Sequence of chain 57.A:
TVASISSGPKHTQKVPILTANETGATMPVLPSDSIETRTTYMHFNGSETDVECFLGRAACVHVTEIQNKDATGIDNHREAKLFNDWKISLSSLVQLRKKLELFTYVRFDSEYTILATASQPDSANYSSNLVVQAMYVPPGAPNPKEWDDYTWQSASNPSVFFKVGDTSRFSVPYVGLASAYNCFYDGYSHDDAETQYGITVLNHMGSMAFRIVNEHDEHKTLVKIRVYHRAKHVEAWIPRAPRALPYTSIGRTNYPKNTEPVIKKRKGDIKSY

This small molecule binds to this protein.
Small molecule (SMILES): Cc1cc(CCCCCCCOc2ccc(C3=N[C@@H](C)CO3)cc2)on1

Sequence of chain 57.C:
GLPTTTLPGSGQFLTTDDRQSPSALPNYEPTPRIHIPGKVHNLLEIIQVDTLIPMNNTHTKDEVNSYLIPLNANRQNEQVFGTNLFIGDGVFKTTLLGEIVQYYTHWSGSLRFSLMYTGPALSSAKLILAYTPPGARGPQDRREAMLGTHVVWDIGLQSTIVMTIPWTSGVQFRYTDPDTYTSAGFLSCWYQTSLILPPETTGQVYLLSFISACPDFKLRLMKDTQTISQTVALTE

Binding-site contacts:
Ligand atom O1 contacts residue PHE186 of chain 57.A at 3.5 Å.
Ligand atom C4 contacts residue MET224 of chain 57.A at 3.8 Å (hydrophobic).
Ligand atom C2B contacts residue MET221 of chain 57.A at 3.6 Å (hydrophobic).
Ligand atom C4C contacts residue TYR152 of chain 57.A at 3.8 Å (hydrophobic).
Ligand atom O1 contacts residue VAL188 of chain 57.A at 3.8 Å.
Ligand atom C7C contacts residue TYR197 of chain 57.A at 3.8 Å (hydrophobic).
Ligand atom C5B contacts residue LEU106 of chain 57.A at 3.7 Å (hydrophobic).
Ligand atom C6B contacts residue TYR197 of chain 57.A at 3.6 Å (hydrophobic).
Ligand atom C5 contacts residue TYR152 of chain 57.A at 3.8 Å (hydrophobic).
Ligand atom N2 contacts residue PRO174 of chain 57.A at 3.9 Å.
Ligand atom C5C contacts residue ILE104 of chain 57.A at 3.6 Å (hydrophobic).
Ligand atom O1 contacts residue TYR152 of chain 57.A at 3.9 Å.
Ligand atom C4 contacts residue PHE186 of chain 57.A at 3.6 Å (hydrophobic).
Ligand atom C31 contacts residue ALA150 of chain 57.A at 3.5 Å (hydrophobic).
Ligand atom C5C contacts residue TYR128 of chain 57.A at 3.5 Å (hydrophobic).
Ligand atom O1B contacts residue ILE104 of chain 57.A at 3.8 Å.
Ligand atom C4C contacts residue ILE104 of chain 57.A at 3.7 Å (hydrophobic).
Ligand atom N2 contacts residue PHE186 of chain 57.A at 3.7 Å.
Ligand atom C1B contacts residue MET221 of chain 57.A at 4.0 Å (hydrophobic).
Ligand atom N2 contacts residue ALA24 of chain 57.C at 3.4 Å.
Ligand atom C6C contacts residue VAL191 of chain 57.A at 3.2 Å (hydrophobic).
Ligand atom O1B contacts residue MET221 of chain 57.A at 3.4 Å.
Ligand atom C3 contacts residue PRO174 of chain 57.A at 3.8 Å (hydrophobic).
Ligand atom O1B contacts residue TYR128 of chain 57.A at 3.9 Å.
Ligand atom C31 contacts residue VAL176 of chain 57.A at 3.3 Å (hydrophobic).
Ligand atom C2C contacts residue VAL188 of chain 57.A at 3.2 Å (hydrophobic).
Ligand atom C5B contacts residue TYR197 of chain 57.A at 3.7 Å (hydrophobic).
Ligand atom C3C contacts residue TYR128 of chain 57.A at 3.9 Å (hydrophobic).
Ligand atom C31 contacts residue PRO174 of chain 57.A at 3.4 Å (hydrophobic).
Ligand atom C5 contacts residue PHE186 of chain 57.A at 3.5 Å (hydrophobic).
Ligand atom C31 contacts residue SER175 of chain 57.A at 3.6 Å.
Ligand atom C3 contacts residue PHE186 of chain 57.A at 3.8 Å (hydrophobic).
Ligand atom O1 contacts residue ALA24 of chain 57.C at 3.6 Å.
Ligand atom C1C contacts residue TYR152 of chain 57.A at 4.0 Å (hydrophobic).
Ligand atom C3C contacts residue VAL188 of chain 57.A at 3.3 Å (hydrophobic).
Ligand atom C4 contacts residue TYR152 of chain 57.A at 3.9 Å (hydrophobic).
Ligand atom C7C contacts residue TYR128 of chain 57.A at 3.6 Å (hydrophobic).
Ligand atom CM1 contacts residue SER107 of chain 57.A at 3.6 Å.
Ligand atom C3B contacts residue MET221 of chain 57.A at 4.0 Å (hydrophobic).
Ligand atom C6C contacts residue MET221 of chain 57.A at 3.7 Å (hydrophobic).